Sequence of chain 1.E:
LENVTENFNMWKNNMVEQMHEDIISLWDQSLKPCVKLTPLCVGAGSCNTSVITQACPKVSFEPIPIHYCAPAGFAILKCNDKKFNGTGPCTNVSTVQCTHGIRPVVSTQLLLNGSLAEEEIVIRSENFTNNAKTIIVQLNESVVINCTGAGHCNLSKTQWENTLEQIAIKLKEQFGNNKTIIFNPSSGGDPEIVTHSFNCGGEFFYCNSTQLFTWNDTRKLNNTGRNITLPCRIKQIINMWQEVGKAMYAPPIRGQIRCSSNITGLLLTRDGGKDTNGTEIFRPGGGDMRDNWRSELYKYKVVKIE

Binding-site contacts:
Ligand atom C6 contacts residue ASN10 of chain 1.E at 4.2 Å.
Ligand atom C8 contacts residue GLU9 of chain 1.E at 4.5 Å.
Ligand atom N2 contacts residue ASN10 of chain 1.E at 3.0 Å (h-bond).
Ligand atom C3 contacts residue ASN10 of chain 1.E at 2.9 Å.
Ligand atom C1 contacts residue ASN10 of chain 1.E at 1.5 Å.
Ligand atom C7 contacts residue VAL11 of chain 1.E at 4.2 Å (hydrophobic).
Ligand atom C2 contacts residue ASN10 of chain 1.E at 2.5 Å.
Ligand atom C7 contacts residue ASN10 of chain 1.E at 3.9 Å.
Ligand atom O3 contacts residue ASN10 of chain 1.E at 4.2 Å.
Ligand atom O7 contacts residue VAL11 of chain 1.E at 4.5 Å.
Ligand atom C4 contacts residue ASN10 of chain 1.E at 3.4 Å.
Ligand atom C8 contacts residue ASN10 of chain 1.E at 4.2 Å.
Ligand atom C5 contacts residue ASN10 of chain 1.E at 2.8 Å.
Ligand atom N2 contacts residue VAL11 of chain 1.E at 4.0 Å.
Ligand atom O4 contacts residue ASN10 of chain 1.E at 4.3 Å.
Ligand atom C8 contacts residue THR98 of chain 1.E at 3.9 Å.
Ligand atom O5 contacts residue ASN10 of chain 1.E at 2.4 Å (h-bond).
Ligand atom O7 contacts residue THR98 of chain 1.E at 4.4 Å.

This small molecule binds to this protein.
Small molecule (SMILES): CC(=O)N[C@@H]1[C@@H](O)[C@H](O)[C@@H](CO)O[C@H]1O